Sequence of chain 1.C:
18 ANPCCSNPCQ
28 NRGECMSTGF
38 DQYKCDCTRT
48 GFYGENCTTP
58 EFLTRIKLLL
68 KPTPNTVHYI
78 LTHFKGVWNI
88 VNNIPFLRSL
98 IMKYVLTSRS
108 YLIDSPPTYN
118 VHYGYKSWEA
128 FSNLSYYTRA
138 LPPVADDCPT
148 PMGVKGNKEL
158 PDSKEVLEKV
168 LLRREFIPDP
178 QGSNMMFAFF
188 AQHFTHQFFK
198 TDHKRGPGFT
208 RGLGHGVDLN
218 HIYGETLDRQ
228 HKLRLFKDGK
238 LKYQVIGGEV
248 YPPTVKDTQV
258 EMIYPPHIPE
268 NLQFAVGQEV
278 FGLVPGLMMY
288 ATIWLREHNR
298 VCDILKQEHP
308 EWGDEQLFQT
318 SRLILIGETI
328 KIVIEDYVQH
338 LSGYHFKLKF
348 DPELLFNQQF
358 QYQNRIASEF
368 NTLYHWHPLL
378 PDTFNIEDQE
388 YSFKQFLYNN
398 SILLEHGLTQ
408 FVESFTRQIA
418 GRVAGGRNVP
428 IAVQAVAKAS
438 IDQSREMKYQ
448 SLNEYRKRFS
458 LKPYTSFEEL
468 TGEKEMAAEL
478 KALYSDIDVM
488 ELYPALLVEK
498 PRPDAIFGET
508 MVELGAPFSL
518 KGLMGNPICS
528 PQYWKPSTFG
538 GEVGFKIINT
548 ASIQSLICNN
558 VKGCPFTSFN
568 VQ

Binding-site contacts:
Ligand atom C contacts residue ALA513 of chain 1.C at 4.0 Å (hydrophobic).
Ligand atom C4 contacts residue ALA513 of chain 1.C at 3.6 Å (hydrophobic).
Ligand atom C10 contacts residue SER516 of chain 1.C at 4.0 Å.
Ligand atom C5 contacts residue ALA513 of chain 1.C at 3.9 Å (hydrophobic).
Ligand atom C12 contacts residue GLY512 of chain 1.C at 3.6 Å.
Ligand atom C1 contacts residue ALA513 of chain 1.C at 3.6 Å (hydrophobic).
Ligand atom C8 contacts residue ALA513 of chain 1.C at 4.0 Å (hydrophobic).
Ligand atom C9 contacts residue SER516 of chain 1.C at 3.6 Å.
Ligand atom C1 contacts residue VAL335 of chain 1.C at 3.9 Å (hydrophobic).
Ligand atom C contacts residue LEU338 of chain 1.C at 3.7 Å (hydrophobic).
Ligand atom C3 contacts residue LEU517 of chain 1.C at 4.0 Å (hydrophobic).
Ligand atom C4 contacts residue VAL335 of chain 1.C at 3.5 Å (hydrophobic).
Ligand atom C3 contacts residue VAL335 of chain 1.C at 3.4 Å (hydrophobic).
Ligand atom C3 contacts residue ALA513 of chain 1.C at 3.5 Å (hydrophobic).
Ligand atom C7 contacts residue ARG106 of chain 1.C at 3.6 Å.
Ligand atom O1 contacts residue ARG106 of chain 1.C at 3.2 Å (salt-bridge).
Ligand atom C8 contacts residue LEU338 of chain 1.C at 4.2 Å (hydrophobic).
Ligand atom F contacts residue VAL509 of chain 1.C at 4.2 Å.
Ligand atom C12 contacts residue TRP373 of chain 1.C at 4.0 Å (hydrophobic).
Ligand atom O1 contacts residue TYR341 of chain 1.C at 2.7 Å (h-bond).
Ligand atom C7 contacts residue TYR341 of chain 1.C at 4.0 Å (hydrophobic).
Ligand atom C8 contacts residue SER516 of chain 1.C at 4.2 Å.
Ligand atom O contacts residue LEU517 of chain 1.C at 4.0 Å.
Ligand atom F contacts residue LEU338 of chain 1.C at 3.0 Å.
Ligand atom C13 contacts residue GLY512 of chain 1.C at 3.6 Å.
Ligand atom O contacts residue ALA513 of chain 1.C at 3.8 Å.
Ligand atom C10 contacts residue TRP373 of chain 1.C at 4.2 Å (hydrophobic).
Ligand atom C2 contacts residue ALA513 of chain 1.C at 3.3 Å (hydrophobic).
Ligand atom C2 contacts residue SER516 of chain 1.C at 3.9 Å.
Ligand atom C contacts residue VAL335 of chain 1.C at 4.0 Å (hydrophobic).
Ligand atom O contacts residue ARG106 of chain 1.C at 2.7 Å (salt-bridge).
Ligand atom C6 contacts residue VAL335 of chain 1.C at 4.1 Å (hydrophobic).
Ligand atom C11 contacts residue TRP373 of chain 1.C at 3.6 Å (hydrophobic).
Ligand atom C11 contacts residue TYR371 of chain 1.C at 3.6 Å (hydrophobic).
Ligand atom C8 contacts residue GLY512 of chain 1.C at 4.2 Å.
Ligand atom C2 contacts residue VAL335 of chain 1.C at 3.6 Å (hydrophobic).
Ligand atom C10 contacts residue TYR371 of chain 1.C at 3.3 Å (hydrophobic).
Ligand atom C13 contacts residue ALA513 of chain 1.C at 3.6 Å (hydrophobic).
Ligand atom C7 contacts residue ALA513 of chain 1.C at 3.9 Å (hydrophobic).
Ligand atom C5 contacts residue VAL335 of chain 1.C at 3.8 Å (hydrophobic).

The small molecule below binds the protein below.
Small molecule (SMILES): O=C(O)Cc1ccc(-c2ccccc2)c(F)c1